This small molecule binds to this protein.
Small molecule (SMILES): O=C(O)[C@@H]1O[C@H](O[C@H]2[C@@H](OS(=O)(=O)O)O[C@@H](O)[C@H](NS(=O)(=O)O)[C@H]2O)[C@@H](OS(=O)(=O)O)[C@H](O)[C@@H]1O

Sequence of chain 32.B:
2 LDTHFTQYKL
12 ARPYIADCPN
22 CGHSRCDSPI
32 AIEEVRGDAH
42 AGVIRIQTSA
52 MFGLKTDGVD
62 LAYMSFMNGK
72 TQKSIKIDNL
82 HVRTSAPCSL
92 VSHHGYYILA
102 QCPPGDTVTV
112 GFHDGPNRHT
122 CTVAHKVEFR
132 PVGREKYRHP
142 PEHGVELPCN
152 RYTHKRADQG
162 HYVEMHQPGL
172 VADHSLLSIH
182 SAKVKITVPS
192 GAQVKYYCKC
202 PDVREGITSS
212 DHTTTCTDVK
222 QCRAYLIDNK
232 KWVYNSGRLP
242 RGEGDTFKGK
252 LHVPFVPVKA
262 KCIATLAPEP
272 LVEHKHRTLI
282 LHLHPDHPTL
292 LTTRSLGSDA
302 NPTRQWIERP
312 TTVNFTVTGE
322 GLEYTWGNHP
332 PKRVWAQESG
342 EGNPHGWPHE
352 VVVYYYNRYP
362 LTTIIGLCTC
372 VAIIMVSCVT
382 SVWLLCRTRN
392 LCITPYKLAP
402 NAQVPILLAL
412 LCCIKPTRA

Binding-site contacts:
Ligand atom OBI contacts residue U9A1 of chain 7.I at 0.9 Å (h-bond).
Ligand atom O5B contacts residue U972 of chain 57.I at 1.6 Å (h-bond).
Ligand atom C2 contacts residue U972 of chain 7.I at 1.2 Å.
Ligand atom O5B contacts residue U9A1 of chain 7.I at 1.3 Å.
Ligand atom OBI contacts residue U972 of chain 57.I at 1.6 Å (h-bond).
Ligand atom SBG contacts residue U972 of chain 57.I at 1.1 Å (h-bond).
Ligand atom SAG contacts residue U972 of chain 7.I at 1.4 Å (h-bond).
Ligand atom O3 contacts residue U9A1 of chain 57.I at 0.8 Å (h-bond).
Ligand atom O1 contacts residue U972 of chain 7.I at 1.0 Å (h-bond).
Ligand atom C1 contacts residue U9A1 of chain 57.I at 0.3 Å.
Ligand atom OBH contacts residue U972 of chain 57.I at 1.0 Å (h-bond).
Ligand atom C4 contacts residue U9A1 of chain 7.I at 0.9 Å.
Ligand atom C3 contacts residue U9A1 of chain 7.I at 1.3 Å.
Ligand atom O5 contacts residue U9A1 of chain 7.I at 0.8 Å (h-bond).
Ligand atom OBH contacts residue U9A1 of chain 7.I at 1.4 Å (h-bond).
Ligand atom N2 contacts residue U972 of chain 7.I at 0.5 Å (h-bond).
Ligand atom C2 contacts residue U9A1 of chain 57.I at 1.1 Å.
Ligand atom C2 contacts residue U9A1 of chain 57.I at 1.3 Å.
Ligand atom SBB contacts residue U9A1 of chain 57.I at 1.2 Å.
Ligand atom O4 contacts residue U9A1 of chain 57.I at 1.3 Å.
Ligand atom OAF contacts residue U972 of chain 7.I at 0.1 Å (h-bond).
Ligand atom SBG contacts residue U9A1 of chain 7.I at 0.3 Å.
Ligand atom O5 contacts residue U9A1 of chain 57.I at 1.7 Å (h-bond).
Ligand atom O2 contacts residue U9A1 of chain 57.I at 0.5 Å (h-bond).
Ligand atom O4 contacts residue U9A1 of chain 7.I at 0.7 Å.
Ligand atom O3 contacts residue U9A1 of chain 7.I at 1.5 Å (h-bond).
Ligand atom OBA contacts residue U9A1 of chain 57.I at 1.0 Å (h-bond).
Ligand atom N2 contacts residue U9A1 of chain 57.I at 1.4 Å (h-bond).
Ligand atom C3 contacts residue U9A1 of chain 57.I at 0.4 Å.
Ligand atom O1 contacts residue U9A1 of chain 57.I at 0.9 Å (h-bond).
Ligand atom O5B contacts residue U9A1 of chain 57.I at 1.5 Å (h-bond).
Ligand atom OBA contacts residue U9A1 of chain 7.I at 1.0 Å (h-bond).
Ligand atom OBC contacts residue U9A1 of chain 57.I at 0.1 Å (h-bond).
Ligand atom SBB contacts residue U9A1 of chain 7.I at 1.1 Å (h-bond).
Ligand atom C5 contacts residue U9A1 of chain 57.I at 1.6 Å.
Ligand atom C4 contacts residue U9A1 of chain 57.I at 0.7 Å.
Ligand atom OBF contacts residue U9A1 of chain 7.I at 1.5 Å.
Ligand atom OBE contacts residue U9A1 of chain 7.I at 1.6 Å (h-bond).
Ligand atom C5 contacts residue U9A1 of chain 7.I at 0.4 Å.
Ligand atom C1 contacts residue U972 of chain 7.I at 1.2 Å.

Sequence of chain 57.B:
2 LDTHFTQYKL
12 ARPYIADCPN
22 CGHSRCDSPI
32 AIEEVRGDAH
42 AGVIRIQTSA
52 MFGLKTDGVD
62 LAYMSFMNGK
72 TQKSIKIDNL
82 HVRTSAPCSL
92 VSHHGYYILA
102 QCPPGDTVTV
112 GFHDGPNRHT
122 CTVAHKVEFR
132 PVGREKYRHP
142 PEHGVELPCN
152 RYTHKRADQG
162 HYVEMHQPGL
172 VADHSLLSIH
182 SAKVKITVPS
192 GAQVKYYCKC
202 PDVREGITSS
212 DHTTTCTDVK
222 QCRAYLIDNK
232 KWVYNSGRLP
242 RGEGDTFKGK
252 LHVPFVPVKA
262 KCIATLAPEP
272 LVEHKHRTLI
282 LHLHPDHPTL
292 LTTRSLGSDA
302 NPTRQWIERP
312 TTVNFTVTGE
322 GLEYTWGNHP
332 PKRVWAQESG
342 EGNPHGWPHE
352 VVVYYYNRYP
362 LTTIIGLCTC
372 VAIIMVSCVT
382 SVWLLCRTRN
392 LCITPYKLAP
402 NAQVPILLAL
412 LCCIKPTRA

Sequence of chain 7.B:
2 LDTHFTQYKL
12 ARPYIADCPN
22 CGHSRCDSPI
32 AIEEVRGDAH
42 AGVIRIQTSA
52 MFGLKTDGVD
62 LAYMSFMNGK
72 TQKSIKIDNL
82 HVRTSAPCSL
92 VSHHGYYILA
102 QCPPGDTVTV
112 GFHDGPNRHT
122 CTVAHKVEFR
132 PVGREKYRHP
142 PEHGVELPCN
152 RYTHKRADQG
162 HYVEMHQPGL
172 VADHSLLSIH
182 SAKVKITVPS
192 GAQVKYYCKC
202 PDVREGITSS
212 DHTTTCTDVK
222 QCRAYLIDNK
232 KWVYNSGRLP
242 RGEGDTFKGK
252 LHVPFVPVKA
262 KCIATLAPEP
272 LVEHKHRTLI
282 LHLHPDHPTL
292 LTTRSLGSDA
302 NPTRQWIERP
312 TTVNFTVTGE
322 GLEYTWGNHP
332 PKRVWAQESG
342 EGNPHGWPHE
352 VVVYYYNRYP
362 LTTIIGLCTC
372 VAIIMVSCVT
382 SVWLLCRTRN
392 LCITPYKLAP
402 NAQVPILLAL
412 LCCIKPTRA